Binding-site contacts:
Ligand atom N2 contacts residue ASN234 of chain 2.C at 2.9 Å (h-bond).
Ligand atom C2 contacts residue GLU183 of chain 2.C at 3.2 Å.
Ligand atom O5 contacts residue GLU419 of chain 2.C at 3.9 Å.
Ligand atom C5 contacts residue GLU419 of chain 2.C at 3.2 Å.
Ligand atom C7 contacts residue ASN234 of chain 2.C at 3.8 Å.
Ligand atom C5 contacts residue NAG1 of chain 2.Z at 3.9 Å.
Ligand atom C6 contacts residue GLU183 of chain 2.C at 3.7 Å.
Ligand atom C6 contacts residue NAG1 of chain 2.Z at 3.6 Å.
Ligand atom C2 contacts residue ASN234 of chain 2.C at 2.4 Å.
Ligand atom O6 contacts residue CYS349 of chain 2.C at 4.0 Å.
Ligand atom O4 contacts residue GLU183 of chain 2.C at 2.8 Å (salt-bridge).
Ligand atom C6 contacts residue GLY350 of chain 2.C at 3.7 Å.
Ligand atom C1 contacts residue SER420 of chain 2.C at 3.2 Å.
Ligand atom O5 contacts residue ASN234 of chain 2.C at 2.4 Å (h-bond).
Ligand atom C4 contacts residue GLU183 of chain 2.C at 3.9 Å.
Ligand atom C2 contacts residue SER420 of chain 2.C at 3.3 Å.
Ligand atom C1 contacts residue GLU419 of chain 2.C at 3.7 Å.
Ligand atom C4 contacts residue GLU419 of chain 2.C at 3.5 Å.
Ligand atom C4 contacts residue GLU37 of chain 2.C at 3.8 Å.
Ligand atom C8 contacts residue SER420 of chain 2.C at 4.1 Å.
Ligand atom C5 contacts residue GLU183 of chain 2.C at 3.8 Å.
Ligand atom O6 contacts residue NAG1 of chain 2.Z at 3.7 Å.
Ligand atom C8 contacts residue LEU233 of chain 2.C at 4.0 Å (hydrophobic).
Ligand atom O5 contacts residue NAG1 of chain 2.Z at 3.3 Å.
Ligand atom O3 contacts residue GLU37 of chain 2.C at 3.3 Å.
Ligand atom C3 contacts residue GLU419 of chain 2.C at 3.3 Å.
Ligand atom O4 contacts residue GLU419 of chain 2.C at 3.7 Å.
Ligand atom N2 contacts residue SER420 of chain 2.C at 2.8 Å (h-bond).
Ligand atom O4 contacts residue GLU37 of chain 2.C at 2.4 Å (salt-bridge).
Ligand atom C8 contacts residue ASN348 of chain 2.C at 3.3 Å.
Ligand atom C2 contacts residue GLU419 of chain 2.C at 4.0 Å.
Ligand atom O2 contacts residue GLU183 of chain 2.C at 3.0 Å (salt-bridge).
Ligand atom O6 contacts residue GLY350 of chain 2.C at 3.0 Å (h-bond).
Ligand atom C5 contacts residue ASN234 of chain 2.C at 3.7 Å.
Ligand atom C1 contacts residue GLU183 of chain 2.C at 3.6 Å.
Ligand atom C3 contacts residue SER420 of chain 2.C at 3.6 Å.
Ligand atom C1 contacts residue ASN234 of chain 2.C at 1.4 Å.
Ligand atom O7 contacts residue PRO184 of chain 2.C at 3.5 Å.
Ligand atom C7 contacts residue SER420 of chain 2.C at 3.9 Å.
Ligand atom C3 contacts residue ASN234 of chain 2.C at 3.8 Å.

Sequence of chain 2.C:
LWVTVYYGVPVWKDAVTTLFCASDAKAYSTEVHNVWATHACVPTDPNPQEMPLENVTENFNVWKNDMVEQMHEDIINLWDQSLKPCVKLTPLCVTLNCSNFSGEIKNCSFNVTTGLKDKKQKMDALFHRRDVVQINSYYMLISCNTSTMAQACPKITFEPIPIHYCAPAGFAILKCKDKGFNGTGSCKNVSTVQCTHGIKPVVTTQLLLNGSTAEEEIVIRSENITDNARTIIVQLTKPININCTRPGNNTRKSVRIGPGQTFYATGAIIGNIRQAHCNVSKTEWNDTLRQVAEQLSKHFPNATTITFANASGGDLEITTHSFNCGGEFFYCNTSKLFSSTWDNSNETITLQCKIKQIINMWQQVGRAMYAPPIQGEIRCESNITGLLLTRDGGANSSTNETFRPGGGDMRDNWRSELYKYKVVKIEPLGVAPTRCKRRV

The protein below binds the small molecule below.
Small molecule (SMILES): CC(=O)N[C@H]1[C@H](O[C@H]2[C@H](O)[C@@H](NC(C)=O)CO[C@@H]2CO)O[C@H](CO)[C@@H](O[C@@H]2O[C@H](CO[C@H]3O[C@H](CO[C@H]4O[C@H](CO)[C@@H](O)[C@H](O)[C@@H]4O)[C@@H](O)[C@H](O)[C@@H]3O)[C@@H](O)[C@H](O[C@H]3O[C@H](CO)[C@@H](O)[C@H](O)[C@@H]3O)[C@@H]2O)[C@@H]1O